Sequence of chain 1.A:
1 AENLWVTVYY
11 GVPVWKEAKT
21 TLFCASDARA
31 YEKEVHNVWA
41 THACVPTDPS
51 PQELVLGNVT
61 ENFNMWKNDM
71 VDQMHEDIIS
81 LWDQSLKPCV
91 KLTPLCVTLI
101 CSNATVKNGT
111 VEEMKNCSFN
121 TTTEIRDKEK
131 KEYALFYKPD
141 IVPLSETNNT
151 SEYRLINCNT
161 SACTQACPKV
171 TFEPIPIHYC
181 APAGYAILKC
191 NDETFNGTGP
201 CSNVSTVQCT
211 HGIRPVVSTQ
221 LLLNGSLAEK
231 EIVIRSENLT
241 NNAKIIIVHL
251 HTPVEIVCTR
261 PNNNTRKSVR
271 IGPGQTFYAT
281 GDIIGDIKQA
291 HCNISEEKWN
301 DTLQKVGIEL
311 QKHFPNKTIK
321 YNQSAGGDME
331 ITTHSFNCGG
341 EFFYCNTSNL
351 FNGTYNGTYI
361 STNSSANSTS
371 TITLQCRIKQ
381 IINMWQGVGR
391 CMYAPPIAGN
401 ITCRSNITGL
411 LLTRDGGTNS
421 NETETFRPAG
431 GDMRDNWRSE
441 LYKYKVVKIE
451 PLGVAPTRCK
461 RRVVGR

The small molecule below binds the protein below.
Small molecule (SMILES): CC(=O)N[C@H]1[C@H](O[C@H]2[C@H](O)[C@@H](NC(C)=O)CO[C@@H]2CO)O[C@H](CO)[C@@H](O[C@@H]2O[C@H](CO)[C@@H](O)[C@H](O)[C@@H]2O)[C@@H]1O

Binding-site contacts:
Ligand atom C8 contacts residue TYR133 of chain 1.A at 4.5 Å (hydrophobic).
Ligand atom O7 contacts residue LEU135 of chain 1.A at 4.1 Å.
Ligand atom N2 contacts residue ASN116 of chain 1.A at 3.0 Å (h-bond).
Ligand atom C7 contacts residue THR105 of chain 1.A at 4.4 Å.
Ligand atom O5 contacts residue ASN116 of chain 1.A at 2.3 Å (h-bond).
Ligand atom C8 contacts residue VAL106 of chain 1.A at 4.3 Å (hydrophobic).
Ligand atom C1 contacts residue TYR133 of chain 1.A at 4.0 Å (hydrophobic).
Ligand atom O6 contacts residue SER118 of chain 1.A at 4.1 Å.
Ligand atom C7 contacts residue TYR133 of chain 1.A at 4.2 Å (hydrophobic).
Ligand atom C7 contacts residue ASP282 of chain 1.A at 4.1 Å.
Ligand atom O7 contacts residue ASP282 of chain 1.A at 4.2 Å.
Ligand atom C6 contacts residue TYR133 of chain 1.A at 3.7 Å (hydrophobic).
Ligand atom O7 contacts residue ASN116 of chain 1.A at 3.7 Å.
Ligand atom C8 contacts residue ASP282 of chain 1.A at 3.4 Å.
Ligand atom C8 contacts residue THR105 of chain 1.A at 3.3 Å.
Ligand atom C4 contacts residue ASN116 of chain 1.A at 4.2 Å.
Ligand atom C2 contacts residue ASN116 of chain 1.A at 2.5 Å.
Ligand atom C1 contacts residue ASN116 of chain 1.A at 1.4 Å.
Ligand atom O7 contacts residue TYR133 of chain 1.A at 3.5 Å.
Ligand atom C3 contacts residue ASN116 of chain 1.A at 3.8 Å.
Ligand atom C6 contacts residue SER118 of chain 1.A at 4.3 Å.
Ligand atom C5 contacts residue ASN116 of chain 1.A at 3.6 Å.
Ligand atom C3 contacts residue TYR133 of chain 1.A at 4.3 Å (hydrophobic).
Ligand atom C4 contacts residue TYR133 of chain 1.A at 4.4 Å (hydrophobic).
Ligand atom O5 contacts residue TYR133 of chain 1.A at 4.1 Å.
Ligand atom C7 contacts residue ASN116 of chain 1.A at 3.6 Å.
Ligand atom O4 contacts residue TYR133 of chain 1.A at 3.8 Å.
Ligand atom N2 contacts residue THR105 of chain 1.A at 4.3 Å.
Ligand atom C5 contacts residue TYR133 of chain 1.A at 3.6 Å (hydrophobic).